Binding-site contacts:
Ligand atom C08 contacts residue LEU140 of chain 1.A at 3.9 Å (hydrophobic).
Ligand atom C14 contacts residue GLY143 of chain 1.A at 3.9 Å.
Ligand atom N12 contacts residue TYR113 of chain 1.A at 3.8 Å.
Ligand atom C15 contacts residue THR86 of chain 1.A at 3.6 Å.
Ligand atom N12 contacts residue GLY142 of chain 1.A at 3.8 Å.
Ligand atom C11 contacts residue ARG112 of chain 1.A at 3.7 Å.
Ligand atom C10 contacts residue GLY142 of chain 1.A at 3.6 Å.
Ligand atom N12 contacts residue LEU140 of chain 1.A at 3.7 Å.
Ligand atom C14 contacts residue THR86 of chain 1.A at 3.7 Å.
Ligand atom C11 contacts residue ASN141 of chain 1.A at 3.5 Å.
Ligand atom N01 contacts residue GLY136 of chain 1.A at 3.2 Å (h-bond).
Ligand atom C05 contacts residue PRO87 of chain 1.A at 3.6 Å (hydrophobic).
Ligand atom C13 contacts residue PRO85 of chain 1.A at 3.4 Å (hydrophobic).
Ligand atom C13 contacts residue GLY142 of chain 1.A at 3.6 Å.
Ligand atom N01 contacts residue TYR138 of chain 1.A at 3.9 Å.
Ligand atom C08 contacts residue GLY142 of chain 1.A at 3.6 Å.
Ligand atom C10 contacts residue GLY111 of chain 1.A at 3.3 Å.
Ligand atom C09 contacts residue GLY143 of chain 1.A at 3.7 Å.
Ligand atom C15 contacts residue PRO87 of chain 1.A at 3.5 Å (hydrophobic).
Ligand atom C10 contacts residue ARG112 of chain 1.A at 3.7 Å.
Ligand atom N03 contacts residue VAL139 of chain 1.A at 3.8 Å.
Ligand atom C09 contacts residue GLY142 of chain 1.A at 3.5 Å.
Ligand atom C07 contacts residue PRO87 of chain 1.A at 3.6 Å (hydrophobic).
Ligand atom N03 contacts residue LEU140 of chain 1.A at 3.5 Å (h-bond).
Ligand atom N03 contacts residue TYR138 of chain 1.A at 2.8 Å (h-bond).
Ligand atom C06 contacts residue PRO87 of chain 1.A at 3.5 Å (hydrophobic).
Ligand atom N04 contacts residue TYR138 of chain 1.A at 3.7 Å.
Ligand atom N12 contacts residue ASN141 of chain 1.A at 3.5 Å (h-bond).
Ligand atom N04 contacts residue PRO87 of chain 1.A at 3.6 Å.
Ligand atom C11 contacts residue TYR113 of chain 1.A at 3.1 Å (hydrophobic).
Ligand atom C14 contacts residue PRO87 of chain 1.A at 3.9 Å (hydrophobic).
Ligand atom C11 contacts residue GLY142 of chain 1.A at 3.8 Å.
Ligand atom N04 contacts residue LEU140 of chain 1.A at 3.0 Å (h-bond).
Ligand atom N01 contacts residue SER134 of chain 1.A at 3.1 Å (h-bond).
Ligand atom N04 contacts residue VAL139 of chain 1.A at 3.8 Å.
Ligand atom C13 contacts residue GLY143 of chain 1.A at 3.4 Å.
Ligand atom C14 contacts residue PRO85 of chain 1.A at 3.5 Å (hydrophobic).
Ligand atom N01 contacts residue ILE135 of chain 1.A at 3.2 Å (h-bond).
Ligand atom C02 contacts residue TYR138 of chain 1.A at 3.7 Å (hydrophobic).
Ligand atom C07 contacts residue LEU140 of chain 1.A at 3.5 Å (hydrophobic).

Sequence of chain 1.A:
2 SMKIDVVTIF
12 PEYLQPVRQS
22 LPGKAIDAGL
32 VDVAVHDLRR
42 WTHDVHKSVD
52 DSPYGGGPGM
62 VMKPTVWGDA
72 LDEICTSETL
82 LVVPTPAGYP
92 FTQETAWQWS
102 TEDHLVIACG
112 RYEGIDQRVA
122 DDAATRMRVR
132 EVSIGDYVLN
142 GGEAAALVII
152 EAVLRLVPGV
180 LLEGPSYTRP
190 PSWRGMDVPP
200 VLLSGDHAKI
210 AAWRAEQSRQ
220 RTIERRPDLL

This small molecule binds to this protein.
Small molecule (SMILES): Nc1cc(-c2ccc3cc[nH]c3c2)n[nH]1